Binding-site contacts:
Ligand atom CB contacts residue TYR41 of chain 1.D at 3.1 Å (hydrophobic).
Ligand atom CA contacts residue TYR37 of chain 1.D at 3.4 Å (hydrophobic).
Ligand atom CB contacts residue HIS39 of chain 1.D at 3.6 Å.
Ligand atom CG1 contacts residue GLY108 of chain 1.E at 3.3 Å.
Ligand atom C contacts residue LEU97 of chain 1.D at 3.6 Å (hydrophobic).
Ligand atom CA contacts residue TYR41 of chain 1.D at 3.2 Å (hydrophobic).
Ligand atom N contacts residue THR96 of chain 1.D at 3.0 Å (h-bond).
Ligand atom CG1 contacts residue TYR54 of chain 1.E at 3.2 Å (hydrophobic).
Ligand atom O contacts residue THR96 of chain 1.D at 2.9 Å (h-bond).
Ligand atom CB contacts residue ILE99 of chain 1.D at 3.5 Å (hydrophobic).
Ligand atom CB contacts residue TYR54 of chain 1.D at 3.5 Å (hydrophobic).
Ligand atom N contacts residue THR96 of chain 1.D at 2.8 Å (h-bond).
Ligand atom CG2 contacts residue LEU51 of chain 1.D at 3.7 Å (hydrophobic).
Ligand atom C contacts residue HIS31 of chain 1.D at 3.5 Å.
Ligand atom O contacts residue GLU55 of chain 1.D at 3.6 Å.
Ligand atom CG1 contacts residue TYR54 of chain 1.D at 3.6 Å (hydrophobic).
Ligand atom N contacts residue ASP111 of chain 1.E at 2.6 Å (salt-bridge).
Ligand atom N contacts residue LEU97 of chain 1.D at 3.0 Å (h-bond).
Ligand atom C contacts residue THR96 of chain 1.D at 3.6 Å.
Ligand atom O contacts residue TYR54 of chain 1.D at 3.7 Å.
Ligand atom CG2 contacts residue TYR35 of chain 1.E at 3.5 Å (hydrophobic).
Ligand atom N contacts residue TYR37 of chain 1.D at 3.5 Å.
Ligand atom N contacts residue TYR37 of chain 1.D at 3.7 Å.
Ligand atom N contacts residue PRO102 of chain 1.E at 3.0 Å (h-bond).
Ligand atom O contacts residue GLU101 of chain 1.E at 3.0 Å.
Ligand atom CA contacts residue LEU97 of chain 1.D at 3.2 Å (hydrophobic).
Ligand atom CB contacts residue LEU97 of chain 1.D at 3.4 Å (hydrophobic).
Ligand atom O contacts residue ASP111 of chain 1.E at 3.5 Å.
Ligand atom N contacts residue VAL103 of chain 1.E at 3.5 Å (h-bond).
Ligand atom CG2 contacts residue PHE101 of chain 1.D at 3.4 Å (hydrophobic).
Ligand atom O contacts residue HIS39 of chain 1.D at 3.4 Å.
Ligand atom CA contacts residue THR96 of chain 1.D at 3.3 Å.
Ligand atom O contacts residue HIS39 of chain 1.D at 3.4 Å.
Ligand atom O contacts residue TYR37 of chain 1.D at 3.5 Å.
Ligand atom O contacts residue HIS31 of chain 1.D at 3.6 Å.
Ligand atom CD1 contacts residue GLU101 of chain 1.E at 3.4 Å.
Ligand atom CA contacts residue LEU51 of chain 1.D at 3.7 Å (hydrophobic).
Ligand atom N contacts residue TYR41 of chain 1.D at 2.8 Å (h-bond).
Ligand atom CA contacts residue VAL103 of chain 1.E at 3.2 Å (hydrophobic).
Ligand atom C contacts residue TYR37 of chain 1.D at 3.6 Å (hydrophobic).

Sequence of chain 1.D:
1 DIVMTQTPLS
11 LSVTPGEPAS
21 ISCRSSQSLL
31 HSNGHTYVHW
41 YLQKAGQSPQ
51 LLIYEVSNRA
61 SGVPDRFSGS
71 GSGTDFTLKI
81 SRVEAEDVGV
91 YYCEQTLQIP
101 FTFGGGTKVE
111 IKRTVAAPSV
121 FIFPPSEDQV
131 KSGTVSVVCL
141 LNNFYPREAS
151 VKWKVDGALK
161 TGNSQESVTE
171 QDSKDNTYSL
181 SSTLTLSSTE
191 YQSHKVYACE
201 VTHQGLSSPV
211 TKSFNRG

Sequence of chain 1.E:
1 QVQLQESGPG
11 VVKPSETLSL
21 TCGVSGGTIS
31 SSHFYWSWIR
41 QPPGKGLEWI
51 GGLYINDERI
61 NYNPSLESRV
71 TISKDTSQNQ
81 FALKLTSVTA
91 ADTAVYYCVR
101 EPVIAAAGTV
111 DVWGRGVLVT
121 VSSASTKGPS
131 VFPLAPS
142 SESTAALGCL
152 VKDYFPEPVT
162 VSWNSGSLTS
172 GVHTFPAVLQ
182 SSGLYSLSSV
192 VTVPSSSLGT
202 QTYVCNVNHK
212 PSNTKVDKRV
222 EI

The protein below binds the small molecule below.
Small molecule (SMILES): CC[C@H](C)[C@H](NC(=O)CNC(=O)[C@@H](NC(=O)[C@H](C)N)C(C)C)C(=O)NCC(=O)N[C@@H](C)C(=O)N[C@H](C(=O)N[C@H](C=O)Cc1ccccc1)C(C)C